Sequence of chain 1.A:
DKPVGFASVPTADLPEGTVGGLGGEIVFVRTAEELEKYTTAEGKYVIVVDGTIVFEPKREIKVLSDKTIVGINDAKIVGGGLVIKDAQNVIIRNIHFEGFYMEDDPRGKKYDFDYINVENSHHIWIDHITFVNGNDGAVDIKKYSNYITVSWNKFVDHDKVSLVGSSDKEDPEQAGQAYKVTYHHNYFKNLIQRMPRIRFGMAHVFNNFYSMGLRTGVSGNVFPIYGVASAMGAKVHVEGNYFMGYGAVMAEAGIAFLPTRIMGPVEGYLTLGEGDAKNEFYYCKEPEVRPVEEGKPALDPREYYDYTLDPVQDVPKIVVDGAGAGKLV

Binding-site contacts:
Ligand atom O6A contacts residue ARG200 of chain 1.A at 2.8 Å (salt-bridge).
Ligand atom O3 contacts residue ARG202 of chain 1.A at 3.0 Å (salt-bridge).
Ligand atom C5 contacts residue ILE228 of chain 1.A at 3.8 Å (hydrophobic).
Ligand atom C6 contacts residue ARG200 of chain 1.A at 3.5 Å.
Ligand atom C4 contacts residue ARG197 of chain 1.A at 3.2 Å.
Ligand atom O2 contacts residue ARG264 of chain 1.A at 3.2 Å (salt-bridge).
Ligand atom O3 contacts residue LEU166 of chain 1.A at 3.9 Å.
Ligand atom O5 contacts residue ARG197 of chain 1.A at 3.5 Å (salt-bridge).
Ligand atom O6B contacts residue LYS163 of chain 1.A at 3.1 Å (salt-bridge).
Ligand atom O3 contacts residue GLN196 of chain 1.A at 3.8 Å.
Ligand atom C5 contacts residue ALA251 of chain 2.A at 3.8 Å (hydrophobic).
Ligand atom O6A contacts residue TYR286 of chain 2.A at 2.5 Å (h-bond).
Ligand atom O3 contacts residue ARG264 of chain 1.A at 3.2 Å (salt-bridge).
Ligand atom O2 contacts residue ARG202 of chain 1.A at 3.3 Å (salt-bridge).
Ligand atom O1 contacts residue ALA251 of chain 2.A at 3.5 Å.
Ligand atom O6A contacts residue LYS163 of chain 1.A at 3.5 Å (salt-bridge).
Ligand atom C6 contacts residue ARG197 of chain 1.A at 3.6 Å.
Ligand atom C3 contacts residue GLN196 of chain 1.A at 3.9 Å.
Ligand atom O6B contacts residue ARG197 of chain 1.A at 3.4 Å (salt-bridge).
Ligand atom C6 contacts residue ASN224 of chain 1.A at 3.8 Å.
Ligand atom O6A contacts residue ALA251 of chain 2.A at 3.8 Å.
Ligand atom C6 contacts residue TYR286 of chain 2.A at 3.3 Å (hydrophobic).
Ligand atom O5 contacts residue GLN196 of chain 1.A at 3.5 Å (h-bond).
Ligand atom C5 contacts residue ARG197 of chain 1.A at 3.2 Å.
Ligand atom O5 contacts residue ALA251 of chain 2.A at 3.8 Å.
Ligand atom O6B contacts residue ASP139 of chain 1.A at 3.6 Å.
Ligand atom O2 contacts residue ARG110 of chain 1.A at 3.0 Å (salt-bridge).
Ligand atom C6 contacts residue LYS163 of chain 1.A at 3.6 Å.
Ligand atom O6B contacts residue ASN224 of chain 1.A at 3.1 Å (h-bond).
Ligand atom C4 contacts residue GLN196 of chain 1.A at 3.3 Å.
Ligand atom O4 contacts residue ARG197 of chain 1.A at 3.3 Å (salt-bridge).
Ligand atom O6B contacts residue GLN196 of chain 1.A at 3.0 Å (h-bond).
Ligand atom O6A contacts residue MET266 of chain 1.A at 3.7 Å.
Ligand atom C3 contacts residue ARG197 of chain 1.A at 3.6 Å.
Ligand atom C1 contacts residue GLN196 of chain 1.A at 3.6 Å.
Ligand atom O5 contacts residue ARG197 of chain 1.A at 3.8 Å.
Ligand atom O6B contacts residue TYR286 of chain 2.A at 3.4 Å (h-bond).
Ligand atom O1 contacts residue GLU255 of chain 2.A at 2.7 Å (salt-bridge).
Ligand atom O6B contacts residue ARG200 of chain 1.A at 3.1 Å (salt-bridge).
Ligand atom C1 contacts residue GLU255 of chain 2.A at 3.4 Å.

This small molecule binds to this protein.
Small molecule (SMILES): O=C(O)C1=C[C@H](O)[C@@H](O)[C@@H](O[C@@H]2[C@H](O)[C@@H](O)[C@@H](O[C@@H]3[C@H](O)[C@@H](O)[C@@H](O)O[C@@H]3C(=O)O)O[C@@H]2C(=O)O)O1

Sequence of chain 2.A:
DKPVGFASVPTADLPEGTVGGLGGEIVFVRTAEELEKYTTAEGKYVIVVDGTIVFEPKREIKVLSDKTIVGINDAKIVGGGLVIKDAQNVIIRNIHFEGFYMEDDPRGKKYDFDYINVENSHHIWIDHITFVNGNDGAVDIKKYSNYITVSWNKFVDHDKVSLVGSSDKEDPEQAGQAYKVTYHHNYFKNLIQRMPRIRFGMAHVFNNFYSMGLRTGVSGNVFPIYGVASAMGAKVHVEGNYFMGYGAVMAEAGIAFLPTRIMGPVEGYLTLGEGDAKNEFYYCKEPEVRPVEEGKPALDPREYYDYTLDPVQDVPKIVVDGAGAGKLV